Sequence of chain 1.D:
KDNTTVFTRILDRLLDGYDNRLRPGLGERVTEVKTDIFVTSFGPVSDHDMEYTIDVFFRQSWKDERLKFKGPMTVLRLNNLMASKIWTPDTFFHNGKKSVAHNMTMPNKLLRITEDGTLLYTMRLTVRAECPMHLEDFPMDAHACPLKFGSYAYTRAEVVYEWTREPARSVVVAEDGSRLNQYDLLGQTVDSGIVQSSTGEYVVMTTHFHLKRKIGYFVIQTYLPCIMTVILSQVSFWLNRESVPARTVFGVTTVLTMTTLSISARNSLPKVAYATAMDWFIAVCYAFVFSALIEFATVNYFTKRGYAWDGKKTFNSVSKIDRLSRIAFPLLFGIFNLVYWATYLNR

Binding-site contacts:
Ligand atom O5 contacts residue ASN146 of chain 1.A at 2.4 Å (h-bond).
Ligand atom O3 contacts residue ASN146 of chain 1.D at 4.3 Å.
Ligand atom C4 contacts residue TRP162 of chain 1.C at 4.3 Å (hydrophobic).
Ligand atom C3 contacts residue ASN146 of chain 1.A at 3.8 Å.
Ligand atom C6 contacts residue TRP162 of chain 1.C at 4.1 Å (hydrophobic).
Ligand atom O3 contacts residue NAG1 of chain 1.K at 3.5 Å.
Ligand atom O3 contacts residue PRO150 of chain 1.D at 4.4 Å.
Ligand atom C5 contacts residue ASN146 of chain 1.A at 3.7 Å.
Ligand atom C2 contacts residue ASP159 of chain 1.C at 4.2 Å.
Ligand atom C1 contacts residue LYS141 of chain 1.D at 4.5 Å.
Ligand atom O2 contacts residue NAG1 of chain 1.K at 3.3 Å.
Ligand atom C2 contacts residue ASN146 of chain 1.A at 2.4 Å.
Ligand atom C7 contacts residue LYS137 of chain 1.B at 4.1 Å.
Ligand atom O6 contacts residue TRP162 of chain 1.C at 4.1 Å.
Ligand atom C8 contacts residue ASN146 of chain 1.A at 3.3 Å.
Ligand atom O7 contacts residue ASN146 of chain 1.A at 3.4 Å (h-bond).
Ligand atom O7 contacts residue THR148 of chain 1.A at 4.3 Å.
Ligand atom C7 contacts residue ASN146 of chain 1.A at 3.4 Å.
Ligand atom C7 contacts residue THR148 of chain 1.A at 4.2 Å.
Ligand atom C8 contacts residue LYS137 of chain 1.B at 4.0 Å.
Ligand atom C5 contacts residue NAG1 of chain 1.K at 4.5 Å.
Ligand atom C5 contacts residue TRP162 of chain 1.C at 4.0 Å (hydrophobic).
Ligand atom O4 contacts residue TRP162 of chain 1.C at 4.0 Å.
Ligand atom O4 contacts residue TRP162 of chain 1.C at 3.3 Å.
Ligand atom C5 contacts residue TRP162 of chain 1.C at 4.2 Å (hydrophobic).
Ligand atom C1 contacts residue ASN146 of chain 1.A at 1.4 Å.
Ligand atom O2 contacts residue LYS152 of chain 1.D at 3.8 Å.
Ligand atom N2 contacts residue ASN146 of chain 1.A at 2.9 Å (h-bond).
Ligand atom C4 contacts residue NAG1 of chain 1.K at 4.2 Å.
Ligand atom C3 contacts residue NAG1 of chain 1.K at 3.9 Å.
Ligand atom C4 contacts residue ASN146 of chain 1.A at 4.2 Å.
Ligand atom C8 contacts residue THR148 of chain 1.A at 3.4 Å.
Ligand atom C6 contacts residue TRP162 of chain 1.C at 3.6 Å (hydrophobic).
Ligand atom O2 contacts residue ASP159 of chain 1.C at 2.9 Å (salt-bridge).
Ligand atom C2 contacts residue NAG1 of chain 1.K at 4.4 Å.
Ligand atom O3 contacts residue LYS137 of chain 1.B at 3.9 Å.
Ligand atom O4 contacts residue NAG1 of chain 1.K at 3.4 Å.
Ligand atom O7 contacts residue LYS137 of chain 1.B at 4.3 Å.

Sequence of chain 1.C:
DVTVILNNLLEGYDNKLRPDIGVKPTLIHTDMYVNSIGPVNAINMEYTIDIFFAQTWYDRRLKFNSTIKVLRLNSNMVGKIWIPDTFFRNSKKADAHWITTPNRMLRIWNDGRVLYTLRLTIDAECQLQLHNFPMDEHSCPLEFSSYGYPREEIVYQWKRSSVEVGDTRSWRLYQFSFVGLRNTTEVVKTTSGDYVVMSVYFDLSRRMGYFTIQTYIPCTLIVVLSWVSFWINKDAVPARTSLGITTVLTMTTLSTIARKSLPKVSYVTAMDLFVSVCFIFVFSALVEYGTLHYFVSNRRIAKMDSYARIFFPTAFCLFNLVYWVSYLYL

Sequence of chain 1.B:
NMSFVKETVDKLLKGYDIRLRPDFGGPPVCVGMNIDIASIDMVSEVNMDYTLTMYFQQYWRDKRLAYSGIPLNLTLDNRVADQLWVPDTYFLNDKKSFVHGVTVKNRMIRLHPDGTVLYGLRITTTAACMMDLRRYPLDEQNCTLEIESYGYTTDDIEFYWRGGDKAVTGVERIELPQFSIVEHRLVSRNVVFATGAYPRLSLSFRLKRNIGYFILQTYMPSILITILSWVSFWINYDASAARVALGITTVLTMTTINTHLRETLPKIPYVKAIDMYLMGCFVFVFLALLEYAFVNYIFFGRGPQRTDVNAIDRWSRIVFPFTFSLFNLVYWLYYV

Sequence of chain 1.A:
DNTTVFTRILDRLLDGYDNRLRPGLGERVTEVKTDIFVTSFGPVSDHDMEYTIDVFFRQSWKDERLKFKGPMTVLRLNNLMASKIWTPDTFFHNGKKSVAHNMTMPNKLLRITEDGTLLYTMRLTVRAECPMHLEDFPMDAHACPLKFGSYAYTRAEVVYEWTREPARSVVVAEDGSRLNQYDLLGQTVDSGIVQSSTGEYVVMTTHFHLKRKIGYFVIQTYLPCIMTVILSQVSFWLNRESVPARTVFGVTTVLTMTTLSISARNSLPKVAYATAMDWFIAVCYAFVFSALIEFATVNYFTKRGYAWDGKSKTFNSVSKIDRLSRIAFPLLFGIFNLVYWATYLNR

The small molecule below binds the protein below.
Small molecule (SMILES): CC(=O)N[C@H]1[C@H](O[C@H]2[C@H](O)[C@@H](NC(C)=O)CO[C@@H]2CO)O[C@H](CO)[C@@H](O[C@@H]2O[C@H](CO[C@H]3O[C@H](CO[C@H]4O[C@H](CO)[C@@H](O)[C@H](O)[C@@H]4O)[C@@H](O)[C@H](O[C@H]4O[C@H](CO)[C@@H](O)[C@H](O)[C@@H]4O)[C@@H]3O)[C@@H](O)[C@H](O[C@H]3O[C@H](CO)[C@@H](O)[C@H](O)[C@@H]3O)[C@@H]2O)[C@@H]1O